Binding-site contacts:
Ligand atom C20 contacts residue THR322 of chain 1.C at 3.9 Å.
Ligand atom O5 contacts residue ASN147 of chain 1.C at 3.8 Å.
Ligand atom O1 contacts residue ARG194 of chain 1.C at 2.9 Å (salt-bridge).
Ligand atom C19 contacts residue TRP183 of chain 1.C at 3.9 Å (hydrophobic).
Ligand atom O4 contacts residue THR322 of chain 1.C at 3.0 Å (h-bond).
Ligand atom O1 contacts residue GLN153 of chain 1.C at 3.6 Å (h-bond).
Ligand atom C21 contacts residue THR322 of chain 1.C at 3.9 Å.
Ligand atom C22 contacts residue LEU315 of chain 1.C at 3.5 Å (hydrophobic).
Ligand atom C16 contacts residue LEU315 of chain 1.C at 3.8 Å (hydrophobic).
Ligand atom C6 contacts residue MET187 of chain 1.C at 3.7 Å (hydrophobic).
Ligand atom C18 contacts residue CYS319 of chain 1.C at 3.8 Å (hydrophobic).
Ligand atom O1 contacts residue MET187 of chain 1.C at 3.8 Å.
Ligand atom C4 contacts residue LEU191 of chain 1.C at 3.7 Å (hydrophobic).
Ligand atom O1 contacts residue PHE206 of chain 1.C at 3.7 Å.
Ligand atom C5 contacts residue MET187 of chain 1.C at 3.8 Å (hydrophobic).
Ligand atom O4 contacts residue TYR318 of chain 1.C at 3.7 Å.
Ligand atom C22 contacts residue TYR318 of chain 1.C at 3.5 Å (hydrophobic).
Ligand atom C2 contacts residue MET187 of chain 1.C at 3.7 Å (hydrophobic).
Ligand atom C1 contacts residue MET187 of chain 1.C at 3.9 Å (hydrophobic).
Ligand atom O1 contacts residue LEU191 of chain 1.C at 3.5 Å.
Ligand atom C2 contacts residue GLN153 of chain 1.C at 3.4 Å.
Ligand atom O5 contacts residue THR322 of chain 1.C at 3.1 Å.
Ligand atom C4 contacts residue MET187 of chain 1.C at 3.2 Å (hydrophobic).
Ligand atom F1 contacts residue PHE206 of chain 1.C at 3.7 Å.
Ligand atom O2 contacts residue LEU146 of chain 1.C at 3.7 Å.
Ligand atom C19 contacts residue MET187 of chain 1.C at 3.5 Å (hydrophobic).
Ligand atom C3 contacts residue PHE206 of chain 1.C at 3.7 Å (hydrophobic).
Ligand atom O5 contacts residue PHE323 of chain 1.C at 3.6 Å.
Ligand atom C21 contacts residue ASN147 of chain 1.C at 3.8 Å.
Ligand atom C16 contacts residue CYS319 of chain 1.C at 4.0 Å (hydrophobic).
Ligand atom C3 contacts residue MET187 of chain 1.C at 3.8 Å (hydrophobic).
Ligand atom C3 contacts residue GLN153 of chain 1.C at 3.8 Å.
Ligand atom C15 contacts residue MET184 of chain 1.C at 3.9 Å (hydrophobic).
Ligand atom O4 contacts residue CYS319 of chain 1.C at 3.8 Å.
Ligand atom O4 contacts residue CYS221 of chain 1.C at 3.3 Å (h-bond).
Ligand atom C11 contacts residue LEU146 of chain 1.C at 3.8 Å (hydrophobic).
Ligand atom C22 contacts residue CYS221 of chain 1.C at 3.8 Å (hydrophobic).
Ligand atom C6 contacts residue ALA188 of chain 1.C at 3.8 Å (hydrophobic).
Ligand atom C22 contacts residue CYS319 of chain 1.C at 4.0 Å (hydrophobic).
Ligand atom C2 contacts residue PHE206 of chain 1.C at 3.5 Å (hydrophobic).

A small-molecule ligand and the protein it binds are described below.
Small molecule (SMILES): C[C@@H]1C[C@H]2[C@@H]3CCC4=CC(=O)C=C[C@]4(C)[C@@]3(F)[C@@H](O)C[C@]2(C)[C@@]1(O)C(=O)CO

Sequence of chain 1.C:
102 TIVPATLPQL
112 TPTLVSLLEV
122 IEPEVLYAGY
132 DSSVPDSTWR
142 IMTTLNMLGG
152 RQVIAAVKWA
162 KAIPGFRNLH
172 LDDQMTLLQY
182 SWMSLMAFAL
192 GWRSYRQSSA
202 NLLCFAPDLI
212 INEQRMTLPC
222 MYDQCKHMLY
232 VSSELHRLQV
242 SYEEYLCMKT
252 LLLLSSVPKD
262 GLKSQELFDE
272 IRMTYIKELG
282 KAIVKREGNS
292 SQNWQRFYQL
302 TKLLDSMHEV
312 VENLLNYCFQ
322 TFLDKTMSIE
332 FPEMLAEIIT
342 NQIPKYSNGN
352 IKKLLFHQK